Sequence of chain 1.H:
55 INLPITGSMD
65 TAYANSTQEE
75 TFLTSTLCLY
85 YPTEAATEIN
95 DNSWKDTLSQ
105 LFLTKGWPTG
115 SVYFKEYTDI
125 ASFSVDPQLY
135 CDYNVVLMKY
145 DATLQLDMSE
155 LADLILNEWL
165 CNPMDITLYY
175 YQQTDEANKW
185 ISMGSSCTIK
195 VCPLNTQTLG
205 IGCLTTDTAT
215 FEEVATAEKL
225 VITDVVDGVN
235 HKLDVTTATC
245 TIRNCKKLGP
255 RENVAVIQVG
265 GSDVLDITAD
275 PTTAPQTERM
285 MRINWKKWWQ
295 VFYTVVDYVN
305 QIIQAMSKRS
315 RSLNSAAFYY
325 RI

This small molecule binds to this protein.
Small molecule (SMILES): CC(=O)N[C@@H]1[C@@H](O)[C@H](O)[C@@H](CO)O[C@H]1O

Binding-site contacts:
Ligand atom N2 contacts residue ASN69 of chain 1.H at 2.8 Å (h-bond).
Ligand atom O7 contacts residue ASN69 of chain 1.H at 4.4 Å.
Ligand atom C1 contacts residue ASN69 of chain 1.H at 1.5 Å.
Ligand atom C3 contacts residue ASN69 of chain 1.H at 3.8 Å.
Ligand atom C4 contacts residue ASN69 of chain 1.H at 4.2 Å.
Ligand atom C5 contacts residue ASN69 of chain 1.H at 3.7 Å.
Ligand atom O5 contacts residue ASN69 of chain 1.H at 2.5 Å (h-bond).
Ligand atom C2 contacts residue ASN69 of chain 1.H at 2.5 Å.
Ligand atom C7 contacts residue ASN69 of chain 1.H at 3.8 Å.
Ligand atom O6 contacts residue ASN69 of chain 1.H at 4.4 Å.